Binding-site contacts:
Ligand atom C7 contacts residue ASN49 of chain 1.B at 3.6 Å.
Ligand atom C1 contacts residue TYR16 of chain 1.B at 4.4 Å (hydrophobic).
Ligand atom C5 contacts residue ASN49 of chain 1.B at 3.7 Å.
Ligand atom N2 contacts residue ASN49 of chain 1.B at 2.9 Å (h-bond).
Ligand atom C3 contacts residue ASN49 of chain 1.B at 3.8 Å.
Ligand atom O5 contacts residue TYR16 of chain 1.B at 4.4 Å.
Ligand atom C8 contacts residue SER48 of chain 1.B at 4.1 Å.
Ligand atom O5 contacts residue ASN49 of chain 1.B at 2.4 Å (h-bond).
Ligand atom C8 contacts residue PHE47 of chain 1.B at 3.2 Å (hydrophobic).
Ligand atom C2 contacts residue ASN49 of chain 1.B at 2.5 Å.
Ligand atom C4 contacts residue ASN49 of chain 1.B at 4.3 Å.
Ligand atom O7 contacts residue ASN49 of chain 1.B at 3.9 Å.
Ligand atom C8 contacts residue ASN49 of chain 1.B at 4.1 Å.
Ligand atom C1 contacts residue ASN49 of chain 1.B at 1.4 Å.

A protein and the small-molecule ligand that binds it are described below.
Small molecule (SMILES): CC(=O)N[C@@H]1[C@@H](O)[C@H](O)[C@@H](CO)O[C@H]1O

Sequence of chain 1.B:
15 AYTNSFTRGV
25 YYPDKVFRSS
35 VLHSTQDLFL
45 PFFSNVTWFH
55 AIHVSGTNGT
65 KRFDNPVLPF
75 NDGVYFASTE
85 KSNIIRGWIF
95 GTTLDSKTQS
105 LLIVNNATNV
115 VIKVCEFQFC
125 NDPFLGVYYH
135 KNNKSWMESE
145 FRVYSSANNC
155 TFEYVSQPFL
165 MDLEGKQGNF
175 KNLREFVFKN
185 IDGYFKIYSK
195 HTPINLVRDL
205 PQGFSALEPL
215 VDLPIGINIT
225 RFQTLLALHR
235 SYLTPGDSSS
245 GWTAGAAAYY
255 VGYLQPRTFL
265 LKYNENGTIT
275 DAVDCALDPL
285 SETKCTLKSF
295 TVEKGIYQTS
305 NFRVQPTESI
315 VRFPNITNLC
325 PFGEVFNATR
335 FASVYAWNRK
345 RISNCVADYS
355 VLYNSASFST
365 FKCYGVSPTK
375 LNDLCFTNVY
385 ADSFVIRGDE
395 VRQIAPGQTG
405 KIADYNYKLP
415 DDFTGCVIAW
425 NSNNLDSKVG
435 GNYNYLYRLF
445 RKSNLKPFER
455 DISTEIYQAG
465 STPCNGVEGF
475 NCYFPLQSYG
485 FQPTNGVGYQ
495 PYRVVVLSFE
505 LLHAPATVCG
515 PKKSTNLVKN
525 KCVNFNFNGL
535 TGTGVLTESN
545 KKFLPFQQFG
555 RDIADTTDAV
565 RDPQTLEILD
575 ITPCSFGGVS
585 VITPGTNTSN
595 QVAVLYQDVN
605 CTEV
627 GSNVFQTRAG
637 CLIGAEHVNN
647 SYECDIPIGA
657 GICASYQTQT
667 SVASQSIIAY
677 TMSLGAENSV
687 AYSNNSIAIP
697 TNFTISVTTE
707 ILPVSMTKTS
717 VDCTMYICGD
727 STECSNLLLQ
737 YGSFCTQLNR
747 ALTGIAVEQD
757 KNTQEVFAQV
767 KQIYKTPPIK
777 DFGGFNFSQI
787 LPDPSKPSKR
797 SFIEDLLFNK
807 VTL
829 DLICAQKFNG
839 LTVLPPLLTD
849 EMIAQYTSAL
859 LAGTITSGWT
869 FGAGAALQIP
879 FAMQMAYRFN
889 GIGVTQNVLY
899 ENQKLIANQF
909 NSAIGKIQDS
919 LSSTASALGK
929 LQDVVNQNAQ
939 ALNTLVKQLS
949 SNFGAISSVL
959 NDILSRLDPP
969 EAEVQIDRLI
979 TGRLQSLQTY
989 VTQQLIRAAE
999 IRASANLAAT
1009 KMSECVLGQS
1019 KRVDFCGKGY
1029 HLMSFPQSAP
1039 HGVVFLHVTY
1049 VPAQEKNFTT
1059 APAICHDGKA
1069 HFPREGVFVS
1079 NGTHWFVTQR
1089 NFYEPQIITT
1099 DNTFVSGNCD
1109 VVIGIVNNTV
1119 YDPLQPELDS